The small molecule below binds the protein below.
Small molecule (SMILES): O=P(O)(O)O[C@@H]1[C@H](O)[C@H](O)[C@@H](OP(=O)(O)O)[C@H](OP(=O)(O)O)[C@H]1O

Sequence of chain 1.A:
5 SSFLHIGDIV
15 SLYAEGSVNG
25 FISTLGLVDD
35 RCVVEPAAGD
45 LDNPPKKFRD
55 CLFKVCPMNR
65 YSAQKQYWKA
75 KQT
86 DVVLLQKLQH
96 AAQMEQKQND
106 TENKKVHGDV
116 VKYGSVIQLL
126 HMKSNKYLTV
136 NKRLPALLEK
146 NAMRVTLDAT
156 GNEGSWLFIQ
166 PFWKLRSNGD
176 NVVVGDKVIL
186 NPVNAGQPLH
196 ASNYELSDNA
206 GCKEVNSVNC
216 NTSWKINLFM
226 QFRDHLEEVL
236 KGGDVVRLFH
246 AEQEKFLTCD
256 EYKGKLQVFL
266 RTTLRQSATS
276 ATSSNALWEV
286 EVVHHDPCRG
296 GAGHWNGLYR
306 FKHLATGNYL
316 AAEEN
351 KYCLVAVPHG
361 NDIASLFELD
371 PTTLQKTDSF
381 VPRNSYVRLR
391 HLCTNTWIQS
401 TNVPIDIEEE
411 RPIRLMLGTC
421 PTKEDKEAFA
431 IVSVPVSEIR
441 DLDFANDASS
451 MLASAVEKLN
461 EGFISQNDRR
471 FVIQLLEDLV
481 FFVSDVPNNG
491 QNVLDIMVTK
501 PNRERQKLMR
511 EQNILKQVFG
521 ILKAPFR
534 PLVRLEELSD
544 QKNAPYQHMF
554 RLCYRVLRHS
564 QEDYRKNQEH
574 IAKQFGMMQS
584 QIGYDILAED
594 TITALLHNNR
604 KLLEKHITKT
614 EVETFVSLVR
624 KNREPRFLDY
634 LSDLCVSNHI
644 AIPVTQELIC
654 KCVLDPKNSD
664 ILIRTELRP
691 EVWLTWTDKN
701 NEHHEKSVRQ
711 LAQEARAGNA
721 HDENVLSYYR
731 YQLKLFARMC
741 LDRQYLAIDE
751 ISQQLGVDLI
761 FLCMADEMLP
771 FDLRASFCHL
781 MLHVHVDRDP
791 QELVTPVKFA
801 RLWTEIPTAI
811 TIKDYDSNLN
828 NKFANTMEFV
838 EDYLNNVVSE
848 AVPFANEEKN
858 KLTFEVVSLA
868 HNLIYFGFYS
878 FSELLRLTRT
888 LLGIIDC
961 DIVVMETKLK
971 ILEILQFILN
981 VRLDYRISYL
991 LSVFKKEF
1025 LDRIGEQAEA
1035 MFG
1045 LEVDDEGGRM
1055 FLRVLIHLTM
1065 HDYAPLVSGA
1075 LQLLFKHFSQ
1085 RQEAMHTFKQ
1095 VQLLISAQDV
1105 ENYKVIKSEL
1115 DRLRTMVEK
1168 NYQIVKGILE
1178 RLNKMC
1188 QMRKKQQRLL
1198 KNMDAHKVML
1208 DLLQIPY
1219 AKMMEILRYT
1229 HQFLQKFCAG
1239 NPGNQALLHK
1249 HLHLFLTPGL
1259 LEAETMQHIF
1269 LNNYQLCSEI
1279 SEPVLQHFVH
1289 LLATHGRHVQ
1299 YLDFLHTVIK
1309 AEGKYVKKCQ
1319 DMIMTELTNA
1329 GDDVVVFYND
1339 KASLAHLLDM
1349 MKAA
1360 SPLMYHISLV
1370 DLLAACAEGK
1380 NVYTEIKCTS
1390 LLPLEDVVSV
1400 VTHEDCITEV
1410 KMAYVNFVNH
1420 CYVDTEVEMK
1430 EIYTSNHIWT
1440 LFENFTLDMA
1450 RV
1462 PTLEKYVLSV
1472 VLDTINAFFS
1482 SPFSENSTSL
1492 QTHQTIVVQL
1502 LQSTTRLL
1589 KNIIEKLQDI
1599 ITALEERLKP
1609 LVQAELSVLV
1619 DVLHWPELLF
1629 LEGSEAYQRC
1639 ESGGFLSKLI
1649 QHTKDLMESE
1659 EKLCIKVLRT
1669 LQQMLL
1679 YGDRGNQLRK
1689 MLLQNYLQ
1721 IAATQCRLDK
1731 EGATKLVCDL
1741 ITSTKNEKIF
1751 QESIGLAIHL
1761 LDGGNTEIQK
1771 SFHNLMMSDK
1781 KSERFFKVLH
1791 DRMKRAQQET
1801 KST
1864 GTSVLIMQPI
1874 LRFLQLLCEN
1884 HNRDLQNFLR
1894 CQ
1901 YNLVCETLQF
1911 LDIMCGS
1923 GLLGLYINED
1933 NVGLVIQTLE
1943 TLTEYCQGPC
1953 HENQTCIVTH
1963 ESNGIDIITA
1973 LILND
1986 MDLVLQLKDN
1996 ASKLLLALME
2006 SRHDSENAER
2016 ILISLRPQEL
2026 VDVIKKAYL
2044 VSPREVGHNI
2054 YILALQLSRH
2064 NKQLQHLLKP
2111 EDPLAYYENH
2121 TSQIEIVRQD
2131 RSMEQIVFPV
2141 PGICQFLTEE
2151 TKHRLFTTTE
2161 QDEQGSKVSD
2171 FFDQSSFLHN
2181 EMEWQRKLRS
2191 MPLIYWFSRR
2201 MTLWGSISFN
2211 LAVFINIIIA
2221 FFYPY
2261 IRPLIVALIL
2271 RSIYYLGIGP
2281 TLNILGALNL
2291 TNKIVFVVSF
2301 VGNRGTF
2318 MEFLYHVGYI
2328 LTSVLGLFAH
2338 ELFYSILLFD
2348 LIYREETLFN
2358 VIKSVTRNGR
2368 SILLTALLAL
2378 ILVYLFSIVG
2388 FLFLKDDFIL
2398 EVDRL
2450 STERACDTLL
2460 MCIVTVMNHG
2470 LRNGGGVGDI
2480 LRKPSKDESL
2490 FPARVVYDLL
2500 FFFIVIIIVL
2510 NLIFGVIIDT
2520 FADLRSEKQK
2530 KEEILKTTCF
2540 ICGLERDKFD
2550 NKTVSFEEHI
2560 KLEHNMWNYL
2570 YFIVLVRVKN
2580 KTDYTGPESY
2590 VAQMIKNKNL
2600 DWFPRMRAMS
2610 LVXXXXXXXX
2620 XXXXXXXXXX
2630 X

Binding-site contacts:
Ligand atom C4 contacts residue LYS569 of chain 1.A at 4.2 Å.
Ligand atom O53 contacts residue LYS507 of chain 1.A at 4.2 Å.
Ligand atom C6 contacts residue LYS569 of chain 1.A at 4.3 Å.
Ligand atom P5 contacts residue TYR567 of chain 1.A at 3.5 Å.
Ligand atom O41 contacts residue ARG411 of chain 1.A at 4.1 Å.
Ligand atom O43 contacts residue THR268 of chain 1.A at 3.1 Å (h-bond).
Ligand atom O4 contacts residue THR268 of chain 1.A at 4.0 Å.
Ligand atom O42 contacts residue ARG270 of chain 1.A at 3.5 Å (salt-bridge).
Ligand atom O1 contacts residue ARG568 of chain 1.A at 3.1 Å (salt-bridge).
Ligand atom O42 contacts residue THR268 of chain 1.A at 2.1 Å (h-bond).
Ligand atom O51 contacts residue ARG510 of chain 1.A at 3.1 Å (salt-bridge).
Ligand atom O52 contacts residue ARG270 of chain 1.A at 2.5 Å (salt-bridge).
Ligand atom O52 contacts residue LYS507 of chain 1.A at 3.1 Å (salt-bridge).
Ligand atom P4 contacts residue THR268 of chain 1.A at 3.1 Å.
Ligand atom O43 contacts residue ARG266 of chain 1.A at 2.4 Å (salt-bridge).
Ligand atom O5 contacts residue LYS569 of chain 1.A at 3.0 Å (salt-bridge).
Ligand atom O6 contacts residue ARG503 of chain 1.A at 3.6 Å.
Ligand atom C5 contacts residue ARG270 of chain 1.A at 4.1 Å.
Ligand atom O11 contacts residue ARG568 of chain 1.A at 3.0 Å (salt-bridge).
Ligand atom O12 contacts residue ARG568 of chain 1.A at 3.7 Å.
Ligand atom P5 contacts residue LYS507 of chain 1.A at 3.7 Å.
Ligand atom O51 contacts residue LYS507 of chain 1.A at 3.0 Å (salt-bridge).
Ligand atom O6 contacts residue TYR567 of chain 1.A at 3.8 Å.
Ligand atom P1 contacts residue ARG568 of chain 1.A at 3.4 Å.
Ligand atom O4 contacts residue ARG270 of chain 1.A at 3.8 Å.
Ligand atom P4 contacts residue LEU269 of chain 1.A at 4.0 Å.
Ligand atom O53 contacts residue ARG503 of chain 1.A at 3.5 Å (salt-bridge).
Ligand atom P5 contacts residue LYS569 of chain 1.A at 4.0 Å.
Ligand atom O53 contacts residue TYR567 of chain 1.A at 2.5 Å (h-bond).
Ligand atom O41 contacts residue LYS569 of chain 1.A at 4.3 Å.
Ligand atom O3 contacts residue ARG568 of chain 1.A at 3.7 Å.
Ligand atom O42 contacts residue ARG266 of chain 1.A at 3.5 Å (salt-bridge).
Ligand atom P4 contacts residue ARG266 of chain 1.A at 3.1 Å.
Ligand atom O42 contacts residue LEU269 of chain 1.A at 2.5 Å (h-bond).
Ligand atom O51 contacts residue LYS569 of chain 1.A at 3.7 Å.
Ligand atom O41 contacts residue ARG266 of chain 1.A at 3.0 Å (salt-bridge).
Ligand atom P5 contacts residue ARG270 of chain 1.A at 3.7 Å.
Ligand atom O53 contacts residue ARG270 of chain 1.A at 3.8 Å.
Ligand atom C5 contacts residue LYS569 of chain 1.A at 4.0 Å.
Ligand atom O51 contacts residue TYR567 of chain 1.A at 3.3 Å (h-bond).